Binding-site contacts:
Ligand atom C5 contacts residue SER37 of chain 1.F at 3.5 Å.
Ligand atom C2 contacts residue ILE2 of chain 1.F at 3.8 Å (hydrophobic).
Ligand atom C3 contacts residue SER37 of chain 1.F at 3.8 Å.
Ligand atom O10 contacts residue SER37 of chain 1.F at 3.6 Å.
Ligand atom C3 contacts residue ILE2 of chain 1.F at 3.9 Å (hydrophobic).
Ligand atom O8 contacts residue SER37 of chain 1.F at 3.7 Å.
Ligand atom F1 contacts residue PRO1 of chain 1.F at 3.0 Å.
Ligand atom C3 contacts residue PRO1 of chain 1.F at 1.3 Å (hydrophobic).
Ligand atom O10 contacts residue ILE2 of chain 1.F at 4.3 Å.
Ligand atom C4 contacts residue SER37 of chain 1.F at 3.7 Å.
Ligand atom C2 contacts residue PRO1 of chain 1.F at 2.5 Å (hydrophobic).
Ligand atom C5 contacts residue PRO1 of chain 1.F at 3.6 Å (hydrophobic).
Ligand atom O10 contacts residue PRO1 of chain 1.F at 3.9 Å.
Ligand atom C4 contacts residue PRO1 of chain 1.F at 2.5 Å (hydrophobic).
Ligand atom C6 contacts residue SER37 of chain 1.F at 3.9 Å.
Ligand atom O7 contacts residue SER37 of chain 1.F at 4.2 Å.
Ligand atom O7 contacts residue ARG39 of chain 1.F at 4.2 Å.

Sequence of chain 1.F:
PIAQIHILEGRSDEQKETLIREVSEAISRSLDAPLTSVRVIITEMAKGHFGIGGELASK

A protein and the small-molecule ligand that binds it are described below.
Small molecule (SMILES): O=C(O)C(=O)CCCF